Binding-site contacts:
Ligand atom O7 contacts residue PRO64 of chain 21.G at 3.9 Å.
Ligand atom C7 contacts residue PRO64 of chain 21.G at 3.8 Å (hydrophobic).
Ligand atom C1 contacts residue ASN66 of chain 21.G at 1.4 Å.
Ligand atom N2 contacts residue ASN66 of chain 21.G at 2.8 Å (h-bond).
Ligand atom C8 contacts residue PRO64 of chain 21.G at 3.4 Å (hydrophobic).
Ligand atom N2 contacts residue PRO64 of chain 21.G at 4.3 Å.
Ligand atom O5 contacts residue ASN66 of chain 21.G at 2.2 Å (h-bond).
Ligand atom C5 contacts residue ASN66 of chain 21.G at 3.5 Å.
Ligand atom O7 contacts residue ASN66 of chain 21.G at 4.3 Å.
Ligand atom C2 contacts residue ASN66 of chain 21.G at 2.2 Å.
Ligand atom N2 contacts residue ILE65 of chain 21.G at 4.4 Å.
Ligand atom C8 contacts residue GLN87 of chain 21.G at 4.5 Å.
Ligand atom C7 contacts residue ASN66 of chain 21.G at 4.0 Å.
Ligand atom C4 contacts residue ASN66 of chain 21.G at 4.0 Å.
Ligand atom C3 contacts residue ASN66 of chain 21.G at 3.6 Å.

Sequence of chain 21.G:
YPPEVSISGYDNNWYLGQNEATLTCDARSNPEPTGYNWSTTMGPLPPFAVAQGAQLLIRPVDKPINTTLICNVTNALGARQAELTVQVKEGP

The protein below binds the small molecule below.
Small molecule (SMILES): CC(=O)N[C@H]1[C@H](O[C@H]2[C@H](O)[C@@H](NC(C)=O)CO[C@@H]2CO[C@@H]2O[C@@H](C)[C@@H](O)[C@@H](O)[C@@H]2O)O[C@H](CO)[C@@H](O[C@@H]2O[C@H](CO)[C@@H](O)[C@H](O)[C@@H]2O)[C@@H]1O